Sequence of chain 1.C:
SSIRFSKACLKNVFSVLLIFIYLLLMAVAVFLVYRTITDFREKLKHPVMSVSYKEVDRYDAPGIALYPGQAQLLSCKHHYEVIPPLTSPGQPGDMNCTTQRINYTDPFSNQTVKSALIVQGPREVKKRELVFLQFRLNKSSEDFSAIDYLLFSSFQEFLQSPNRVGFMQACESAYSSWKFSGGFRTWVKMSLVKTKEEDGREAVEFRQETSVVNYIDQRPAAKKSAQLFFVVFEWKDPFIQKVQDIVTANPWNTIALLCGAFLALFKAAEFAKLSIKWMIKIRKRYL

The protein below binds the small molecule below.
Small molecule (SMILES): CC(=O)N[C@@H]1[C@@H](O)[C@H](O)[C@@H](CO)O[C@H]1O

Binding-site contacts:
Ligand atom C4 contacts residue ASN190 of chain 1.C at 4.2 Å.
Ligand atom O7 contacts residue ASN190 of chain 1.C at 4.5 Å.
Ligand atom O5 contacts residue ASN190 of chain 1.C at 2.4 Å (h-bond).
Ligand atom C8 contacts residue GLN124 of chain 1.C at 4.3 Å.
Ligand atom C2 contacts residue ASN190 of chain 1.C at 2.5 Å.
Ligand atom C7 contacts residue ASN190 of chain 1.C at 3.9 Å.
Ligand atom C5 contacts residue ASN190 of chain 1.C at 3.7 Å.
Ligand atom N2 contacts residue ASN190 of chain 1.C at 2.9 Å (h-bond).
Ligand atom C3 contacts residue ASN190 of chain 1.C at 3.8 Å.
Ligand atom C1 contacts residue ASN190 of chain 1.C at 1.4 Å.